Sequence of chain 59.A:
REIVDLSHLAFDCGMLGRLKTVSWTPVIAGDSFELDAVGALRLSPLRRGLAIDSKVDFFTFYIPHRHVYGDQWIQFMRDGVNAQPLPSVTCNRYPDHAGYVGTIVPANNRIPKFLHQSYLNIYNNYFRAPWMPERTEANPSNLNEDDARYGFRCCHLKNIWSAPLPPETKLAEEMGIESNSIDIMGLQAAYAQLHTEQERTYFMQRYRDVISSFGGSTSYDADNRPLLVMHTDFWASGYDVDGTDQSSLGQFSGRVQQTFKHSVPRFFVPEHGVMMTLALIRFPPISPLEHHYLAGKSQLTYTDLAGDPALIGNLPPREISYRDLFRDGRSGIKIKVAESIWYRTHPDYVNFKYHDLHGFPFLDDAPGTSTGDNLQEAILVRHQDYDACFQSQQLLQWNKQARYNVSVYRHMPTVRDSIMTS

The protein below binds the small molecule below.
Small molecule (SMILES): Nc1ccn([C@H]2C[C@H](O)[C@@H](COP(=O)(O)O)O2)c(=O)n1

Binding-site contacts:
Ligand atom O3' contacts residue DC1 of chain 59.G at 1.5 Å (h-bond).
Ligand atom C2' contacts residue DC1 of chain 59.G at 1.4 Å.
Ligand atom OP2 contacts residue PHE277 of chain 59.A at 3.8 Å.
Ligand atom O4' contacts residue ARG10 of chain 59.A at 4.1 Å.
Ligand atom P contacts residue DC1 of chain 59.G at 0.8 Å.
Ligand atom O4' contacts residue PHE277 of chain 59.A at 4.4 Å.
Ligand atom C4' contacts residue DC1 of chain 59.G at 1.2 Å.
Ligand atom O4' contacts residue DC1 of chain 59.G at 0.4 Å (h-bond).
Ligand atom C3' contacts residue DC1 of chain 59.G at 1.0 Å.
Ligand atom O5' contacts residue DC1 of chain 59.G at 1.2 Å (h-bond).
Ligand atom C5' contacts residue DC1 of chain 59.G at 1.5 Å.
Ligand atom OP2 contacts residue DC1 of chain 59.G at 1.1 Å.
Ligand atom P contacts residue PHE277 of chain 59.A at 3.7 Å.
Ligand atom O5' contacts residue PHE277 of chain 59.A at 4.1 Å.
Ligand atom C1' contacts residue ARG10 of chain 59.A at 3.5 Å.
Ligand atom C1' contacts residue DC1 of chain 59.G at 1.4 Å.
Ligand atom OP1 contacts residue DC1 of chain 59.G at 0.3 Å (h-bond).
Ligand atom C5' contacts residue PHE277 of chain 59.A at 3.8 Å (hydrophobic).